Sequence of chain 1.C:
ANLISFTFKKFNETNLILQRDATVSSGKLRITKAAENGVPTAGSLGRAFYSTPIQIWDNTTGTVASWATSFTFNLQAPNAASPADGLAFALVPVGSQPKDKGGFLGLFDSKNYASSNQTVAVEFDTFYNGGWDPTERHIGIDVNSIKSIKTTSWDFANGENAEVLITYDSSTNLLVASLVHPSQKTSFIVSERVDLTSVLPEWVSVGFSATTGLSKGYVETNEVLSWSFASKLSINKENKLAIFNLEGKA

Binding-site contacts:
Ligand atom C4 contacts residue PHE150 of chain 1.C at 3.9 Å (hydrophobic).
Ligand atom O4 contacts residue LEU237 of chain 1.C at 2.8 Å (h-bond).
Ligand atom C3 contacts residue GLY126 of chain 1.C at 4.1 Å.
Ligand atom C5 contacts residue LEU237 of chain 1.C at 4.0 Å (hydrophobic).
Ligand atom C2 contacts residue LEU237 of chain 1.C at 4.0 Å (hydrophobic).
Ligand atom C5 contacts residue PHE150 of chain 1.C at 3.7 Å (hydrophobic).
Ligand atom O4 contacts residue ALA107 of chain 1.C at 4.3 Å.
Ligand atom C4 contacts residue ASP108 of chain 1.C at 3.4 Å.
Ligand atom O5 contacts residue SER238 of chain 1.C at 3.8 Å.
Ligand atom C3 contacts residue ASN152 of chain 1.C at 3.5 Å.
Ligand atom C3 contacts residue PHE150 of chain 1.C at 3.7 Å (hydrophobic).
Ligand atom O1 contacts residue LEU237 of chain 1.C at 3.2 Å.
Ligand atom C5 contacts residue SER238 of chain 1.C at 4.0 Å.
Ligand atom C3 contacts residue ASP108 of chain 1.C at 3.7 Å.
Ligand atom O4 contacts residue GLY125 of chain 1.C at 4.2 Å.
Ligand atom O3 contacts residue GLY125 of chain 1.C at 3.8 Å.
Ligand atom C6 contacts residue TYR241 of chain 1.C at 3.6 Å (hydrophobic).
Ligand atom O4 contacts residue THR235 of chain 1.C at 4.3 Å.
Ligand atom C6 contacts residue SER238 of chain 1.C at 3.2 Å.
Ligand atom C6 contacts residue LEU237 of chain 1.C at 3.7 Å (hydrophobic).
Ligand atom C6 contacts residue PHE150 of chain 1.C at 4.2 Å (hydrophobic).
Ligand atom C2 contacts residue ASN152 of chain 1.C at 4.2 Å.
Ligand atom O6 contacts residue TYR241 of chain 1.C at 3.1 Å.
Ligand atom O3 contacts residue GLY126 of chain 1.C at 2.8 Å (h-bond).
Ligand atom O4 contacts residue ASP108 of chain 1.C at 2.8 Å (salt-bridge).
Ligand atom O5 contacts residue LEU237 of chain 1.C at 3.5 Å.
Ligand atom O4 contacts residue GLY126 of chain 1.C at 4.3 Å.
Ligand atom C1 contacts residue LEU237 of chain 1.C at 4.0 Å (hydrophobic).
Ligand atom O3 contacts residue ASP108 of chain 1.C at 3.3 Å (salt-bridge).
Ligand atom C4 contacts residue ALA107 of chain 1.C at 4.3 Å (hydrophobic).
Ligand atom C6 contacts residue GLY236 of chain 1.C at 3.9 Å.
Ligand atom O2 contacts residue ASN152 of chain 1.C at 3.5 Å (h-bond).
Ligand atom O4 contacts residue GLY236 of chain 1.C at 3.6 Å.
Ligand atom C4 contacts residue LEU237 of chain 1.C at 3.9 Å (hydrophobic).
Ligand atom O6 contacts residue SER238 of chain 1.C at 2.7 Å (h-bond).
Ligand atom C6 contacts residue ALA107 of chain 1.C at 3.9 Å (hydrophobic).
Ligand atom O3 contacts residue ASN152 of chain 1.C at 3.2 Å (h-bond).
Ligand atom O6 contacts residue PHE150 of chain 1.C at 3.7 Å.

This protein binds this small molecule.
Small molecule (SMILES): OC[C@H]1O[C@@H](O)[C@H](O)[C@@H](O)[C@H]1O